Binding-site contacts:
Ligand atom C20 contacts residue MET225 of chain 1.A at 3.6 Å (hydrophobic).
Ligand atom C15 contacts residue HIS516 of chain 1.A at 3.9 Å.
Ligand atom O1 contacts residue ARG537 of chain 1.A at 3.1 Å (salt-bridge).
Ligand atom C26 contacts residue HIS21 of chain 1.A at 3.8 Å.
Ligand atom C18 contacts residue ARG227 of chain 1.A at 3.8 Å.
Ligand atom C20 contacts residue PRO41 of chain 1.A at 3.5 Å (hydrophobic).
Ligand atom C2 contacts residue ALA39 of chain 1.A at 3.9 Å (hydrophobic).
Ligand atom C5 contacts residue PRO41 of chain 1.A at 3.6 Å (hydrophobic).
Ligand atom C13 contacts residue ALA533 of chain 1.A at 3.5 Å (hydrophobic).
Ligand atom C3 contacts residue PRO41 of chain 1.A at 3.8 Å (hydrophobic).
Ligand atom C20 contacts residue ARG227 of chain 1.A at 3.9 Å.
Ligand atom C1 contacts residue TYR36 of chain 1.A at 3.6 Å (hydrophobic).
Ligand atom C10 contacts residue GLU44 of chain 1.A at 3.5 Å.
Ligand atom O2 contacts residue ASN228 of chain 1.A at 3.1 Å (h-bond).
Ligand atom C12 contacts residue ALA533 of chain 1.A at 3.5 Å (hydrophobic).
Ligand atom C16 contacts residue ARG537 of chain 1.A at 3.7 Å.
Ligand atom N1 contacts residue ALA533 of chain 1.A at 3.4 Å.
Ligand atom C9 contacts residue ALA533 of chain 1.A at 3.5 Å (hydrophobic).
Ligand atom C10 contacts residue ALA533 of chain 1.A at 3.4 Å (hydrophobic).
Ligand atom C6 contacts residue PRO41 of chain 1.A at 3.5 Å (hydrophobic).
Ligand atom C24 contacts residue HIS21 of chain 1.A at 3.6 Å.
Ligand atom C1 contacts residue VAL40 of chain 1.A at 3.9 Å (hydrophobic).
Ligand atom C16 contacts residue GLU44 of chain 1.A at 3.9 Å.
Ligand atom O3 contacts residue ARG227 of chain 1.A at 3.5 Å (salt-bridge).
Ligand atom C20 contacts residue GLY193 of chain 1.A at 3.8 Å.
Ligand atom O3 contacts residue ASP229 of chain 1.A at 3.7 Å.
Ligand atom O2 contacts residue ARG227 of chain 1.A at 3.8 Å.
Ligand atom C19 contacts residue ARG227 of chain 1.A at 3.8 Å.
Ligand atom C19 contacts residue PRO41 of chain 1.A at 3.4 Å (hydrophobic).
Ligand atom C13 contacts residue VAL40 of chain 1.A at 3.6 Å (hydrophobic).
Ligand atom C21 contacts residue GLY193 of chain 1.A at 3.6 Å.
Ligand atom CL1 contacts residue LYS526 of chain 1.A at 3.9 Å.
Ligand atom N2 contacts residue ARG227 of chain 1.A at 3.8 Å.
Ligand atom C11 contacts residue ALA533 of chain 1.A at 3.5 Å (hydrophobic).
Ligand atom O2 contacts residue ASP229 of chain 1.A at 2.9 Å (salt-bridge).
Ligand atom C3 contacts residue ALA39 of chain 1.A at 3.8 Å (hydrophobic).
Ligand atom O3 contacts residue TRP529 of chain 1.A at 3.2 Å.
Ligand atom C19 contacts residue MET225 of chain 1.A at 3.9 Å (hydrophobic).
Ligand atom C22 contacts residue GLU44 of chain 1.A at 3.9 Å.
Ligand atom C26 contacts residue TRP529 of chain 1.A at 3.4 Å (hydrophobic).

Sequence of chain 1.A:
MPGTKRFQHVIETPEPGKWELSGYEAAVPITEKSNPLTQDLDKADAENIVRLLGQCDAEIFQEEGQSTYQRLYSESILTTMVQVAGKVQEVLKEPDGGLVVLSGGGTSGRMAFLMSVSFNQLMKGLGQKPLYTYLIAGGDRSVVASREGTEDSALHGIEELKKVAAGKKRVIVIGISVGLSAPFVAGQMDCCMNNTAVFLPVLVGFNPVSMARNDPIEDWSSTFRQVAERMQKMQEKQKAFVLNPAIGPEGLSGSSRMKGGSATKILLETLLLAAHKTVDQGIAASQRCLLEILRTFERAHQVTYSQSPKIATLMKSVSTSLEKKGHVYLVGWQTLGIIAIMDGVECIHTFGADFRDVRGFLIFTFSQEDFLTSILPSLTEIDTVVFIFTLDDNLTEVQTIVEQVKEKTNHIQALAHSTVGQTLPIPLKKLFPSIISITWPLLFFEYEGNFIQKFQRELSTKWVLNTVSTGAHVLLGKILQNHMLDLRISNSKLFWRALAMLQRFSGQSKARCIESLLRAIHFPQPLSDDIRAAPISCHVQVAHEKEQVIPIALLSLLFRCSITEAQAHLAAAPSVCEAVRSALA

The protein below binds the small molecule below.
Small molecule (SMILES): CC(C)(O)c1ccnc(-c2cccc3cc([C@H](NS(=O)(=O)C4CC4)c4ccccc4Cl)sc23)c1